Binding-site contacts:
Ligand atom C3 contacts residue TYR60 of chain 1.A at 3.5 Å (hydrophobic).
Ligand atom C2 contacts residue ASP134 of chain 1.A at 3.2 Å.
Ligand atom O1 contacts residue ASP134 of chain 1.A at 2.5 Å (salt-bridge).
Ligand atom C1 contacts residue ASP134 of chain 1.A at 3.3 Å.
Ligand atom O1 contacts residue ARG135 of chain 1.A at 3.0 Å (salt-bridge).
Ligand atom O2 contacts residue TYR60 of chain 1.A at 3.6 Å.
Ligand atom C1 contacts residue ARG186 of chain 1.A at 4.0 Å.
Ligand atom O5 contacts residue PHE208 of chain 1.A at 3.4 Å.
Ligand atom C1 contacts residue PHE208 of chain 1.A at 3.9 Å (hydrophobic).
Ligand atom C5 contacts residue ARG135 of chain 1.A at 3.9 Å.
Ligand atom O5 contacts residue ARG135 of chain 1.A at 3.0 Å (salt-bridge).
Ligand atom C2 contacts residue ARG186 of chain 1.A at 3.9 Å.
Ligand atom C4 contacts residue ASP259 of chain 1.A at 3.6 Å.
Ligand atom C2 contacts residue TYR60 of chain 1.A at 3.5 Å (hydrophobic).
Ligand atom O5 contacts residue ASP134 of chain 1.A at 4.0 Å.
Ligand atom O3 contacts residue ASN234 of chain 1.A at 3.9 Å.
Ligand atom O2 contacts residue GLN279 of chain 1.A at 3.2 Å (h-bond).
Ligand atom O3 contacts residue ARG186 of chain 1.A at 2.9 Å (salt-bridge).
Ligand atom C3 contacts residue ASP259 of chain 1.A at 3.2 Å.
Ligand atom O1 contacts residue PHE61 of chain 1.A at 3.9 Å.
Ligand atom C4 contacts residue TYR60 of chain 1.A at 3.8 Å (hydrophobic).
Ligand atom C5 contacts residue PHE61 of chain 1.A at 3.7 Å (hydrophobic).
Ligand atom C2 contacts residue PHE61 of chain 1.A at 3.8 Å (hydrophobic).
Ligand atom C1 contacts residue PHE61 of chain 1.A at 3.9 Å (hydrophobic).
Ligand atom C5 contacts residue ASN234 of chain 1.A at 4.1 Å.
Ligand atom C4 contacts residue PHE61 of chain 1.A at 3.9 Å (hydrophobic).
Ligand atom C4 contacts residue ASN234 of chain 1.A at 3.7 Å.
Ligand atom O1 contacts residue ALA182 of chain 1.A at 3.6 Å.
Ligand atom O3 contacts residue ASP259 of chain 1.A at 2.6 Å (salt-bridge).
Ligand atom C5 contacts residue PHE208 of chain 1.A at 3.5 Å (hydrophobic).
Ligand atom O2 contacts residue ASP134 of chain 1.A at 2.5 Å (salt-bridge).
Ligand atom C1 contacts residue ARG135 of chain 1.A at 3.9 Å.
Ligand atom O4 contacts residue ASN234 of chain 1.A at 2.3 Å (h-bond).
Ligand atom O3 contacts residue GLN279 of chain 1.A at 3.6 Å.
Ligand atom O2 contacts residue ARG186 of chain 1.A at 2.9 Å (salt-bridge).
Ligand atom O5 contacts residue PHE61 of chain 1.A at 3.2 Å.
Ligand atom O4 contacts residue ASN58 of chain 1.A at 3.5 Å (h-bond).
Ligand atom O4 contacts residue ASP259 of chain 1.A at 2.7 Å (salt-bridge).
Ligand atom C3 contacts residue GLN279 of chain 1.A at 4.0 Å.
Ligand atom C4 contacts residue ASN58 of chain 1.A at 4.0 Å.

This protein binds this small molecule.
Small molecule (SMILES): O[C@@H]1[C@H](O)[C@H](O)CO[C@H]1O

Sequence of chain 1.A:
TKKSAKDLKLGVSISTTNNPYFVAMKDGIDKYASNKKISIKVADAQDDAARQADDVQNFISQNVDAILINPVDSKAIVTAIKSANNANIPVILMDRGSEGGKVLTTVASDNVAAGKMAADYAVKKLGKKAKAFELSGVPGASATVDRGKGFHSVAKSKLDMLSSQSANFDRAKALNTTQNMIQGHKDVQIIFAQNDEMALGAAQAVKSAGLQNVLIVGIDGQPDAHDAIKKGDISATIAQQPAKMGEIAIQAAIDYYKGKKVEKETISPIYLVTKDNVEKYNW